Sequence of chain 2.B:
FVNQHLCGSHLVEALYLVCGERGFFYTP

Sequence of chain 4.A:
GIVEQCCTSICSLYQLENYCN

A small-molecule ligand and the protein it binds are described below.
Small molecule (SMILES): C[C@H](CCC(=O)NCCCC[C@H](N)C(=O)O)[C@H]1CC[C@H]2[C@@H]3CC[C@@H]4CC(=O)CC[C@]4(C)[C@H]3CC[C@]12C

Sequence of chain 4.B:
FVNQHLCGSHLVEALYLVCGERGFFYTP

Binding-site contacts:
Ligand atom C contacts residue PRO28 of chain 4.B at 3.6 Å (hydrophobic).
Ligand atom CA contacts residue GLY1 of chain 4.A at 4.0 Å.
Ligand atom OXT contacts residue THR27 of chain 4.B at 2.9 Å (h-bond).
Ligand atom CG contacts residue PRO28 of chain 4.B at 3.8 Å (hydrophobic).
Ligand atom CB contacts residue PRO28 of chain 4.B at 3.2 Å (hydrophobic).
Ligand atom C23 contacts residue GLU21 of chain 2.B at 4.4 Å.
Ligand atom C7 contacts residue PHE1 of chain 4.B at 4.3 Å (hydrophobic).
Ligand atom O contacts residue GLY1 of chain 4.A at 4.0 Å.
Ligand atom CA contacts residue PRO28 of chain 4.B at 2.4 Å (hydrophobic).
Ligand atom N contacts residue THR27 of chain 4.B at 3.1 Å (h-bond).
Ligand atom C8 contacts residue PHE1 of chain 4.B at 4.5 Å (hydrophobic).
Ligand atom OXT contacts residue PRO28 of chain 4.B at 3.9 Å.
Ligand atom C contacts residue GLY1 of chain 4.A at 4.2 Å.
Ligand atom N contacts residue PRO28 of chain 4.B at 1.3 Å.
Ligand atom CA contacts residue THR27 of chain 4.B at 4.0 Å.
Ligand atom C6 contacts residue PHE1 of chain 4.B at 4.5 Å (hydrophobic).
Ligand atom C contacts residue THR27 of chain 4.B at 4.0 Å.